Sequence of chain 1.D:
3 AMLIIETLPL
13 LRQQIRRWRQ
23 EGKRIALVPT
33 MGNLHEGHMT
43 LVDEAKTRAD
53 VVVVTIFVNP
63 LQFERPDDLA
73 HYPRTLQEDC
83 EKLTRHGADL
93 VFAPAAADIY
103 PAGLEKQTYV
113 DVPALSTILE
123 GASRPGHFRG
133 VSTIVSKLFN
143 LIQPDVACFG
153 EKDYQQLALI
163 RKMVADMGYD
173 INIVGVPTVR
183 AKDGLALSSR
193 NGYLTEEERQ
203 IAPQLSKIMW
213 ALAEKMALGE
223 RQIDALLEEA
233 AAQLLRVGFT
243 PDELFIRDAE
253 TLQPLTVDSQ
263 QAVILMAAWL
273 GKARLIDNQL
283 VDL

A small-molecule ligand and the protein it binds are described below.
Small molecule (SMILES): CC(C)(CO)[C@@H](O)C(=O)[O-]

Binding-site contacts:
Ligand atom C6 contacts residue ILE136 of chain 1.D at 3.9 Å (hydrophobic).
Ligand atom C3 contacts residue GLN158 of chain 1.D at 4.2 Å.
Ligand atom C2 contacts residue GLN158 of chain 1.D at 3.8 Å.
Ligand atom C3 contacts residue PRO31 of chain 1.D at 4.5 Å (hydrophobic).
Ligand atom O2 contacts residue THR32 of chain 1.D at 3.8 Å.
Ligand atom O4 contacts residue ILE136 of chain 1.D at 3.6 Å.
Ligand atom C4 contacts residue THR32 of chain 1.D at 3.6 Å.
Ligand atom C1 contacts residue GLN158 of chain 1.D at 4.1 Å.
Ligand atom O1 contacts residue GLN158 of chain 1.D at 3.2 Å (h-bond).
Ligand atom O4 contacts residue ASN61 of chain 1.D at 4.0 Å.
Ligand atom C6 contacts residue VAL137 of chain 1.D at 4.3 Å (hydrophobic).
Ligand atom C4 contacts residue MET33 of chain 1.D at 4.0 Å (hydrophobic).
Ligand atom C1 contacts residue MET33 of chain 1.D at 4.2 Å (hydrophobic).
Ligand atom O3 contacts residue GLN158 of chain 1.D at 2.8 Å (h-bond).
Ligand atom C3 contacts residue MET33 of chain 1.D at 4.5 Å (hydrophobic).
Ligand atom O4 contacts residue MET33 of chain 1.D at 3.8 Å.
Ligand atom C5 contacts residue PRO31 of chain 1.D at 4.4 Å (hydrophobic).
Ligand atom C2 contacts residue GLN64 of chain 1.D at 3.7 Å.
Ligand atom C5 contacts residue PHE151 of chain 1.D at 4.2 Å (hydrophobic).
Ligand atom C4 contacts residue PRO31 of chain 1.D at 3.6 Å (hydrophobic).
Ligand atom O2 contacts residue PRO31 of chain 1.D at 4.1 Å.
Ligand atom C6 contacts residue GLN64 of chain 1.D at 3.6 Å.
Ligand atom O3 contacts residue GLN64 of chain 1.D at 3.0 Å (h-bond).
Ligand atom C5 contacts residue GLN158 of chain 1.D at 3.6 Å.
Ligand atom O3 contacts residue VAL133 of chain 1.D at 4.1 Å.
Ligand atom C2 contacts residue MET33 of chain 1.D at 3.9 Å (hydrophobic).
Ligand atom O2 contacts residue MET33 of chain 1.D at 3.7 Å.
Ligand atom O4 contacts residue GLN64 of chain 1.D at 2.7 Å (h-bond).
Ligand atom C5 contacts residue VAL137 of chain 1.D at 4.2 Å (hydrophobic).